This small molecule binds to this protein.
Small molecule (SMILES): COc1ccc2[nH]c(C)cc2c1

Binding-site contacts:
Ligand atom O11 contacts residue ASN106 of chain 3.A at 2.8 Å (h-bond).
Ligand atom C9 contacts residue ARG88 of chain 3.A at 4.4 Å.
Ligand atom C1 contacts residue MET74 of chain 3.A at 3.9 Å (hydrophobic).
Ligand atom C8 contacts residue ASN106 of chain 3.A at 4.1 Å.
Ligand atom C12 contacts residue ASN106 of chain 3.A at 3.5 Å.
Ligand atom C9 contacts residue MET74 of chain 3.A at 3.5 Å (hydrophobic).
Ligand atom C12 contacts residue GLU99 of chain 3.A at 3.6 Å.
Ligand atom C6 contacts residue GLY9 of chain 3.A at 3.7 Å.
Ligand atom C6 contacts residue ARG88 of chain 3.A at 3.6 Å.
Ligand atom C12 contacts residue ARG88 of chain 3.A at 3.4 Å.
Ligand atom C4 contacts residue DMS1 of chain 3.F at 3.0 Å.
Ligand atom O11 contacts residue MET74 of chain 3.A at 3.5 Å.
Ligand atom C2 contacts residue MET74 of chain 3.A at 4.2 Å (hydrophobic).
Ligand atom C10 contacts residue GLY9 of chain 3.A at 3.4 Å.
Ligand atom C8 contacts residue MET74 of chain 3.A at 3.7 Å (hydrophobic).
Ligand atom C9 contacts residue LEU102 of chain 3.A at 4.5 Å (hydrophobic).
Ligand atom C5 contacts residue ARG88 of chain 3.A at 3.2 Å.
Ligand atom C6 contacts residue PRO8 of chain 3.A at 3.7 Å (hydrophobic).
Ligand atom C5 contacts residue PRO8 of chain 3.A at 3.9 Å (hydrophobic).
Ligand atom C4 contacts residue MET74 of chain 3.A at 3.6 Å (hydrophobic).
Ligand atom C7 contacts residue PRO8 of chain 3.A at 4.5 Å (hydrophobic).
Ligand atom O11 contacts residue LEU102 of chain 3.A at 4.3 Å.
Ligand atom C10 contacts residue THR10 of chain 3.A at 3.8 Å.
Ligand atom C8 contacts residue DMS1 of chain 3.F at 3.2 Å.
Ligand atom C10 contacts residue PHE70 of chain 3.A at 4.5 Å (hydrophobic).
Ligand atom C12 contacts residue LEU102 of chain 3.A at 3.6 Å (hydrophobic).
Ligand atom C7 contacts residue GLY9 of chain 3.A at 4.0 Å.
Ligand atom C9 contacts residue ASN106 of chain 3.A at 3.8 Å.
Ligand atom C1 contacts residue DMS1 of chain 3.F at 4.3 Å.
Ligand atom N3 contacts residue MET74 of chain 3.A at 4.4 Å.
Ligand atom C5 contacts residue MET74 of chain 3.A at 4.2 Å (hydrophobic).
Ligand atom C10 contacts residue ALA37 of chain 3.A at 3.4 Å (hydrophobic).
Ligand atom C2 contacts residue PRO8 of chain 3.A at 4.1 Å (hydrophobic).
Ligand atom O11 contacts residue LEU86 of chain 3.A at 4.2 Å.
Ligand atom C2 contacts residue ARG88 of chain 3.A at 3.6 Å.
Ligand atom O11 contacts residue ARG88 of chain 3.A at 4.3 Å.

Sequence of chain 3.A:
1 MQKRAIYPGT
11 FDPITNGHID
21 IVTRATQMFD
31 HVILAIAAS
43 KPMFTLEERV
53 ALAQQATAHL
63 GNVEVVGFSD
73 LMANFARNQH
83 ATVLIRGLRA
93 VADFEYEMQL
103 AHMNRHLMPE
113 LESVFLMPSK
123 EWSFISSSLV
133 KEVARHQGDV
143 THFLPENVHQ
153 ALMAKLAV